Binding-site contacts:
Ligand atom O2 contacts residue ASP105 of chain 2.E at 3.5 Å (salt-bridge).
Ligand atom C6 contacts residue GLY108 of chain 2.E at 3.3 Å.
Ligand atom O3 contacts residue MAN4 of chain 2.I at 2.5 Å (h-bond).
Ligand atom O6 contacts residue GLY108 of chain 2.E at 2.9 Å.
Ligand atom N2 contacts residue ASP106 of chain 2.E at 4.0 Å.
Ligand atom O4 contacts residue ARG59 of chain 2.E at 2.8 Å (salt-bridge).
Ligand atom C3 contacts residue TYR33 of chain 2.F at 3.2 Å (hydrophobic).
Ligand atom O4 contacts residue ASP106 of chain 2.E at 3.5 Å (salt-bridge).
Ligand atom C1 contacts residue GLY93 of chain 2.F at 3.9 Å.
Ligand atom C6 contacts residue GLN107 of chain 2.E at 4.0 Å.
Ligand atom C3 contacts residue ASP106 of chain 2.E at 3.0 Å.
Ligand atom O6 contacts residue ARG32 of chain 2.F at 4.1 Å.
Ligand atom O3 contacts residue TYR33 of chain 2.F at 4.1 Å.
Ligand atom C4 contacts residue ASP106 of chain 2.E at 3.4 Å.
Ligand atom O2 contacts residue GLY93 of chain 2.F at 3.4 Å (h-bond).
Ligand atom C5 contacts residue GLY108 of chain 2.E at 3.5 Å.
Ligand atom C6 contacts residue TRP118 of chain 2.E at 3.3 Å (hydrophobic).
Ligand atom O4 contacts residue ASP105 of chain 2.E at 3.9 Å.
Ligand atom C6 contacts residue ARG59 of chain 2.E at 3.4 Å.
Ligand atom C1 contacts residue TYR33 of chain 2.F at 3.4 Å (hydrophobic).
Ligand atom O6 contacts residue TRP118 of chain 2.E at 2.3 Å (h-bond).
Ligand atom C2 contacts residue GLY93 of chain 2.F at 4.1 Å.
Ligand atom C6 contacts residue TYR97 of chain 2.F at 3.4 Å (hydrophobic).
Ligand atom C3 contacts residue MAN4 of chain 2.I at 3.5 Å.
Ligand atom C5 contacts residue GLN107 of chain 2.E at 3.9 Å.
Ligand atom C2 contacts residue TYR33 of chain 2.F at 3.0 Å (hydrophobic).
Ligand atom O6 contacts residue GLN107 of chain 2.E at 3.7 Å.
Ligand atom O4 contacts residue GLY93 of chain 2.F at 3.4 Å (h-bond).
Ligand atom O5 contacts residue ASP106 of chain 2.E at 3.7 Å.
Ligand atom C4 contacts residue MAN4 of chain 2.I at 3.5 Å.
Ligand atom C1 contacts residue ASP106 of chain 2.E at 3.3 Å.
Ligand atom C5 contacts residue ASP106 of chain 2.E at 3.1 Å.
Ligand atom O3 contacts residue GLN107 of chain 2.E at 3.6 Å.
Ligand atom C4 contacts residue ARG59 of chain 2.E at 3.6 Å.
Ligand atom O5 contacts residue TYR97 of chain 2.F at 4.1 Å.
Ligand atom O2 contacts residue ASP106 of chain 2.E at 3.2 Å (salt-bridge).
Ligand atom O4 contacts residue MAN4 of chain 2.I at 3.0 Å (h-bond).
Ligand atom C6 contacts residue ARG32 of chain 2.F at 4.0 Å.
Ligand atom C2 contacts residue ASP106 of chain 2.E at 3.6 Å.
Ligand atom O6 contacts residue TYR97 of chain 2.F at 4.1 Å.

Sequence of chain 2.E:
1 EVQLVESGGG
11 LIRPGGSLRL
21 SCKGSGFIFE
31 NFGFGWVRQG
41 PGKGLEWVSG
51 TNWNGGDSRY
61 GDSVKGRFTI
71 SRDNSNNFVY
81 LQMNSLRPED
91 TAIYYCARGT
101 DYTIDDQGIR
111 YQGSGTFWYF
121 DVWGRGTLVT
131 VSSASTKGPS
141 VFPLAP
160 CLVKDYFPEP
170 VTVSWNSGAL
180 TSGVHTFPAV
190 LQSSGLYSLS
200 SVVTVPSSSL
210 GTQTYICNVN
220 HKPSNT

The protein below binds the small molecule below.
Small molecule (SMILES): CC(=O)N[C@H]1[C@H](O[C@H]2[C@H](O)[C@@H](NC(C)=O)CO[C@@H]2CO)O[C@H](CO)[C@@H](O[C@@H]2O[C@H](CO)[C@@H](O)[C@H](O[C@H]3O[C@H](CO)[C@@H](O)[C@H](O)[C@@H]3O)[C@@H]2O)[C@@H]1O

Sequence of chain 2.F:
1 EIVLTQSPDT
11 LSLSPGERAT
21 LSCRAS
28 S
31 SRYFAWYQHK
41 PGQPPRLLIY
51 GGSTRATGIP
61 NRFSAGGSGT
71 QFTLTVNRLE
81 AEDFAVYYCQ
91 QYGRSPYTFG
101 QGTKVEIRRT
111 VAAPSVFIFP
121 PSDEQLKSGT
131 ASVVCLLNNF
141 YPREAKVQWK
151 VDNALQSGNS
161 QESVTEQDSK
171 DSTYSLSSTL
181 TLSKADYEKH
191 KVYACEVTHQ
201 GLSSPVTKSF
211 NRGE